Sequence of chain 1.A:
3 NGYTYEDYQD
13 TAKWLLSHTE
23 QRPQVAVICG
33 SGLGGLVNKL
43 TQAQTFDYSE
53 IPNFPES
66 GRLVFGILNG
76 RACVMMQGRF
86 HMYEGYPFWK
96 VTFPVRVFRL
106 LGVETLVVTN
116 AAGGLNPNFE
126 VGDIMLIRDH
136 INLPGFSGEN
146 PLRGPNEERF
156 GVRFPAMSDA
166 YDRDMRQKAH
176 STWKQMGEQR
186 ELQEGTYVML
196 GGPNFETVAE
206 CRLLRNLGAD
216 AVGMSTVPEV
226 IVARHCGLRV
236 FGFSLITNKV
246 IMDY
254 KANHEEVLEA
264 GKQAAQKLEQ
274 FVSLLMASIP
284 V

Sequence of chain 2.A:
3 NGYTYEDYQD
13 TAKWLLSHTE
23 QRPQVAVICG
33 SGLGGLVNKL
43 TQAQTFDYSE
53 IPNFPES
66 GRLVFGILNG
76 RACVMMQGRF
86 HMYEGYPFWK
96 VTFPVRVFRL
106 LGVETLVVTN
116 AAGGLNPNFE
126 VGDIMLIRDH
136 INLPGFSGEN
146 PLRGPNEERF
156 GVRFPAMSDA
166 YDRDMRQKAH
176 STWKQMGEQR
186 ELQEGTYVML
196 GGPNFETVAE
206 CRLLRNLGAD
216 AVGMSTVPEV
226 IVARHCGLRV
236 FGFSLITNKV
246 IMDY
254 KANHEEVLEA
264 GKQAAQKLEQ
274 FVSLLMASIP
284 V

The protein below binds the small molecule below.
Small molecule (SMILES): Nc1nc2c(ncn2[C@@H]2O[C@H](CO)[C@H]3O[C@H](P(=O)(O)O)O[C@H]32)c(=O)[nH]1

Binding-site contacts:
Ligand atom C6 contacts residue GLU201 of chain 1.A at 3.6 Å.
Ligand atom P contacts residue SER33 of chain 1.A at 3.6 Å.
Ligand atom C1 contacts residue ALA116 of chain 1.A at 3.8 Å (hydrophobic).
Ligand atom C2' contacts residue ALA116 of chain 1.A at 3.3 Å (hydrophobic).
Ligand atom O5' contacts residue PHE200 of chain 1.A at 3.4 Å.
Ligand atom C8 contacts residue VAL260 of chain 1.A at 3.6 Å (hydrophobic).
Ligand atom O2 contacts residue ASN115 of chain 1.A at 3.4 Å.
Ligand atom N2 contacts residue MET219 of chain 1.A at 3.5 Å.
Ligand atom O2' contacts residue ALA116 of chain 1.A at 2.5 Å (h-bond).
Ligand atom O6 contacts residue GLY118 of chain 1.A at 3.7 Å.
Ligand atom O5' contacts residue HIS257 of chain 1.A at 3.0 Å (h-bond).
Ligand atom C8 contacts residue THR242 of chain 1.A at 3.5 Å.
Ligand atom O4 contacts residue SER220 of chain 1.A at 2.5 Å (h-bond).
Ligand atom N2 contacts residue LEU195 of chain 1.A at 3.4 Å.
Ligand atom O6 contacts residue GLU201 of chain 1.A at 3.6 Å (salt-bridge).
Ligand atom C1 contacts residue SER33 of chain 1.A at 3.4 Å.
Ligand atom N1 contacts residue VAL217 of chain 1.A at 3.8 Å.
Ligand atom N7 contacts residue GLY118 of chain 1.A at 3.3 Å (h-bond).
Ligand atom C8 contacts residue ASN243 of chain 1.A at 3.5 Å.
Ligand atom O2 contacts residue SER33 of chain 1.A at 3.3 Å (h-bond).
Ligand atom C8 contacts residue ALA117 of chain 1.A at 3.6 Å (hydrophobic).
Ligand atom O2 contacts residue ALA116 of chain 1.A at 3.1 Å (h-bond).
Ligand atom C1' contacts residue ALA116 of chain 1.A at 3.6 Å (hydrophobic).
Ligand atom N7 contacts residue ASN243 of chain 1.A at 3.0 Å (h-bond).
Ligand atom C2 contacts residue GLU201 of chain 1.A at 3.5 Å.
Ligand atom C2 contacts residue VAL217 of chain 1.A at 3.7 Å (hydrophobic).
Ligand atom N3 contacts residue VAL217 of chain 1.A at 3.6 Å.
Ligand atom N2 contacts residue GLU201 of chain 1.A at 2.8 Å (salt-bridge).
Ligand atom N7 contacts residue ALA117 of chain 1.A at 3.7 Å.
Ligand atom C5' contacts residue PHE159 of chain 2.A at 3.6 Å (hydrophobic).
Ligand atom O4' contacts residue PHE200 of chain 1.A at 3.8 Å.
Ligand atom C8 contacts residue GLY118 of chain 1.A at 3.7 Å.
Ligand atom O3 contacts residue SER33 of chain 1.A at 3.2 Å (h-bond).
Ligand atom N1 contacts residue GLU201 of chain 1.A at 2.6 Å (salt-bridge).
Ligand atom O2 contacts residue ARG84 of chain 1.A at 3.7 Å.
Ligand atom C4 contacts residue VAL217 of chain 1.A at 3.8 Å (hydrophobic).
Ligand atom O5' contacts residue PHE159 of chain 2.A at 3.8 Å.
Ligand atom O6 contacts residue VAL245 of chain 1.A at 3.5 Å.
Ligand atom C5 contacts residue GLY118 of chain 1.A at 3.5 Å.
Ligand atom O3 contacts residue HIS86 of chain 1.A at 2.6 Å (h-bond).